The small molecule below binds the protein below.
Small molecule (SMILES): Cc1nc2ccccc2c(-c2ccc3c(c2)CCCO3)c1[C@H](OC(C)(C)C)C(=O)O

Sequence of chain 1.A:
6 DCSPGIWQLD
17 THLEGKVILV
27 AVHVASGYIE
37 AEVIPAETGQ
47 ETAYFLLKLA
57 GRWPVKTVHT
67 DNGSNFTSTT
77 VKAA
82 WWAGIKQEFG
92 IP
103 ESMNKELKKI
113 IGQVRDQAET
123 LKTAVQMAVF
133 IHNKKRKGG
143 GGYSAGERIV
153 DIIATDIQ

Sequence of chain 2.A:
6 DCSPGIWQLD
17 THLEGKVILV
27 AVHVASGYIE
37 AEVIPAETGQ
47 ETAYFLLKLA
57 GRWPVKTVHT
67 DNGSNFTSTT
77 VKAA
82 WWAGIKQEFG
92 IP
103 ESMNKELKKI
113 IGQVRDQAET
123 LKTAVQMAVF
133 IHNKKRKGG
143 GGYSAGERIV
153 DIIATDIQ

Binding-site contacts:
Ligand atom N1 contacts residue GLN46 of chain 2.A at 3.9 Å.
Ligand atom O21 contacts residue GLU121 of chain 1.A at 3.5 Å (salt-bridge).
Ligand atom C6 contacts residue THR76 of chain 2.A at 3.6 Å.
Ligand atom O27 contacts residue TRP83 of chain 2.A at 3.7 Å.
Ligand atom C19 contacts residue GLU121 of chain 1.A at 3.5 Å.
Ligand atom C20 contacts residue MET129 of chain 1.A at 3.7 Å (hydrophobic).
Ligand atom C16 contacts residue THR76 of chain 2.A at 3.8 Å.
Ligand atom O21 contacts residue THR122 of chain 1.A at 2.9 Å (h-bond).
Ligand atom O20 contacts residue ALA120 of chain 1.A at 3.6 Å.
Ligand atom C17 contacts residue GLU121 of chain 1.A at 3.8 Å.
Ligand atom C5 contacts residue THR76 of chain 2.A at 3.5 Å.
Ligand atom C9 contacts residue ALA80 of chain 2.A at 3.5 Å (hydrophobic).
Ligand atom C9 contacts residue ALA79 of chain 2.A at 3.8 Å (hydrophobic).
Ligand atom C23 contacts residue THR125 of chain 1.A at 3.6 Å.
Ligand atom C21 contacts residue GLN119 of chain 1.A at 3.6 Å.
Ligand atom C8 contacts residue ALA79 of chain 2.A at 3.9 Å (hydrophobic).
Ligand atom C14 contacts residue THR75 of chain 2.A at 3.7 Å.
Ligand atom C13 contacts residue ALA79 of chain 2.A at 3.7 Å (hydrophobic).
Ligand atom C18 contacts residue THR125 of chain 1.A at 3.5 Å.
Ligand atom N1 contacts residue THR76 of chain 2.A at 3.9 Å.
Ligand atom C20 contacts residue TRP83 of chain 2.A at 3.6 Å (hydrophobic).
Ligand atom C4 contacts residue TRP83 of chain 2.A at 3.4 Å (hydrophobic).
Ligand atom C17 contacts residue GLN46 of chain 2.A at 3.7 Å.
Ligand atom C25 contacts residue GLN46 of chain 2.A at 3.9 Å.
Ligand atom C25 contacts residue THR76 of chain 2.A at 3.5 Å.
Ligand atom C21 contacts residue MET129 of chain 1.A at 3.9 Å (hydrophobic).
Ligand atom C19 contacts residue THR125 of chain 1.A at 3.4 Å.
Ligand atom O27 contacts residue ALA80 of chain 2.A at 3.7 Å.
Ligand atom C24 contacts residue THR125 of chain 1.A at 3.4 Å.
Ligand atom C26 contacts residue GLN46 of chain 2.A at 3.9 Å.
Ligand atom O20 contacts residue GLU121 of chain 1.A at 2.7 Å (salt-bridge).
Ligand atom O22 contacts residue THR125 of chain 1.A at 3.1 Å (h-bond).
Ligand atom C15 contacts residue THR75 of chain 2.A at 3.6 Å.
Ligand atom O27 contacts residue LEU53 of chain 2.A at 3.7 Å.
Ligand atom C8 contacts residue THR76 of chain 2.A at 3.7 Å.
Ligand atom C26 contacts residue THR125 of chain 1.A at 3.7 Å.
Ligand atom O27 contacts residue ALA79 of chain 2.A at 3.8 Å.
Ligand atom C19 contacts residue THR122 of chain 1.A at 3.9 Å.
Ligand atom C4 contacts residue LEU53 of chain 2.A at 3.9 Å (hydrophobic).
Ligand atom O21 contacts residue THR125 of chain 1.A at 2.8 Å (h-bond).